Binding-site contacts:
Ligand atom N5 contacts residue ILE356 of chain 1.A at 3.2 Å.
Ligand atom O10 contacts residue MET404 of chain 1.A at 3.5 Å.
Ligand atom O14 contacts residue PHE406 of chain 1.A at 3.8 Å.
Ligand atom C15 contacts residue ILE407 of chain 1.A at 3.5 Å (hydrophobic).
Ligand atom O10 contacts residue ASP483 of chain 1.A at 3.2 Å (salt-bridge).
Ligand atom C24 contacts residue PHE334 of chain 1.A at 3.4 Å (hydrophobic).
Ligand atom C8 contacts residue ILE356 of chain 1.A at 3.8 Å (hydrophobic).
Ligand atom C8 contacts residue ILE482 of chain 1.A at 3.9 Å (hydrophobic).
Ligand atom O14 contacts residue GLN405 of chain 1.A at 3.7 Å.
Ligand atom N17 contacts residue ILE356 of chain 1.A at 3.9 Å.
Ligand atom C15 contacts residue PHE406 of chain 1.A at 3.9 Å (hydrophobic).
Ligand atom C30 contacts residue LEU472 of chain 1.A at 3.8 Å (hydrophobic).
Ligand atom C29 contacts residue GLN405 of chain 1.A at 3.2 Å.
Ligand atom F19 contacts residue LYS358 of chain 1.A at 3.4 Å.
Ligand atom F20 contacts residue LYS358 of chain 1.A at 3.6 Å.
Ligand atom C30 contacts residue ILE482 of chain 1.A at 3.9 Å (hydrophobic).
Ligand atom C12 contacts residue TYR392 of chain 1.A at 3.7 Å (hydrophobic).
Ligand atom C28 contacts residue ILE482 of chain 1.A at 3.9 Å (hydrophobic).
Ligand atom C29 contacts residue ILE356 of chain 1.A at 3.9 Å (hydrophobic).
Ligand atom F21 contacts residue PHE334 of chain 1.A at 3.4 Å.
Ligand atom C6 contacts residue ASP483 of chain 1.A at 3.8 Å.
Ligand atom C15 contacts residue SER409 of chain 1.A at 3.8 Å.
Ligand atom F21 contacts residue PRO340 of chain 1.A at 3.3 Å.
Ligand atom C9 contacts residue ILE482 of chain 1.A at 3.6 Å (hydrophobic).
Ligand atom C13 contacts residue GLN405 of chain 1.A at 3.5 Å.
Ligand atom C13 contacts residue TYR392 of chain 1.A at 3.8 Å (hydrophobic).
Ligand atom C29 contacts residue TYR392 of chain 1.A at 3.9 Å (hydrophobic).
Ligand atom C25 contacts residue PHE334 of chain 1.A at 3.4 Å (hydrophobic).
Ligand atom C7 contacts residue LYS358 of chain 1.A at 3.8 Å.
Ligand atom N3 contacts residue ILE482 of chain 1.A at 3.9 Å.
Ligand atom C2 contacts residue ILE482 of chain 1.A at 3.9 Å (hydrophobic).
Ligand atom C2 contacts residue ILE356 of chain 1.A at 3.8 Å (hydrophobic).
Ligand atom O14 contacts residue ILE407 of chain 1.A at 2.9 Å (h-bond).
Ligand atom C29 contacts residue MET404 of chain 1.A at 3.8 Å (hydrophobic).
Ligand atom F19 contacts residue ILE356 of chain 1.A at 3.6 Å.
Ligand atom C9 contacts residue TYR392 of chain 1.A at 3.9 Å (hydrophobic).
Ligand atom F20 contacts residue PRO340 of chain 1.A at 3.3 Å.
Ligand atom N17 contacts residue ILE482 of chain 1.A at 3.8 Å.
Ligand atom C18 contacts residue PRO340 of chain 1.A at 3.8 Å (hydrophobic).
Ligand atom C6 contacts residue MET404 of chain 1.A at 3.9 Å (hydrophobic).

Sequence of chain 1.A:
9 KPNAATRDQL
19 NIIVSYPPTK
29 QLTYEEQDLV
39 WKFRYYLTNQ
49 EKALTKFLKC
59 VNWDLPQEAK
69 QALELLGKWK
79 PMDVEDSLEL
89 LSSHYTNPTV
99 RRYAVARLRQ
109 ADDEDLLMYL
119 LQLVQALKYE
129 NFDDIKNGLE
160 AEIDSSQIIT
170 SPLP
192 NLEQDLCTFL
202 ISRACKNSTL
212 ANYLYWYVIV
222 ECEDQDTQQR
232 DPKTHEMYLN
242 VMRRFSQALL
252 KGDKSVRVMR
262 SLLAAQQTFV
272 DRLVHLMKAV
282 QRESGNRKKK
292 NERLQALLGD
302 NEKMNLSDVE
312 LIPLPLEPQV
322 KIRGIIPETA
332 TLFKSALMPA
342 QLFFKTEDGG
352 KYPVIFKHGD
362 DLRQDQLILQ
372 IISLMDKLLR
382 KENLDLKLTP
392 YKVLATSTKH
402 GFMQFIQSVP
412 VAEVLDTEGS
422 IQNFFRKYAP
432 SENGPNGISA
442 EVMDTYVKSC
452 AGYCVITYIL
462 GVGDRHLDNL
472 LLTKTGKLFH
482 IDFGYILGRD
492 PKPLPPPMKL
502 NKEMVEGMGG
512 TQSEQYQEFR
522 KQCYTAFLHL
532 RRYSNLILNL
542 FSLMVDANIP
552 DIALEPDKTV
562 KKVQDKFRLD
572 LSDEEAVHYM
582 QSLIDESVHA

The small molecule below binds the protein below.
Small molecule (SMILES): C[C@@H]1COC[C@@H](C)N1c1cc(=O)n2c(n1)N(Cc1ccc(Cl)s1)[C@H](C(F)(F)F)CC2